Sequence of chain 40.C:
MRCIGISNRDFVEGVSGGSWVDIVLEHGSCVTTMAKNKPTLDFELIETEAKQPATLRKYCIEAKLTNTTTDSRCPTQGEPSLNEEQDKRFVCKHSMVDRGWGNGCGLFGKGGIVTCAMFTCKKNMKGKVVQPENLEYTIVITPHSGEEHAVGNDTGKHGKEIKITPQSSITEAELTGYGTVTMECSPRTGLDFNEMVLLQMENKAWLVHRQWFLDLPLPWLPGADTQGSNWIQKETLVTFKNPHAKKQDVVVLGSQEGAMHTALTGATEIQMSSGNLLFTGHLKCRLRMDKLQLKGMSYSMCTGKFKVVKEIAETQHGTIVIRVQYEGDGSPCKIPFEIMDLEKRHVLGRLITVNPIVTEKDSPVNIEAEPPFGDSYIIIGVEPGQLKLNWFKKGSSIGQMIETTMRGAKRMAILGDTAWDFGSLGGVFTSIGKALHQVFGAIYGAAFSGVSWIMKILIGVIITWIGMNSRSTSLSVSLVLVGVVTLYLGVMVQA

The protein below binds the small molecule below.
Small molecule (SMILES): CC(=O)N[C@@H]1[C@@H](O)[C@H](O)[C@@H](CO)O[C@H]1O

Binding-site contacts:
Ligand atom C8 contacts residue ARG89 of chain 40.C at 4.1 Å.
Ligand atom C1 contacts residue ASN67 of chain 40.C at 1.4 Å.
Ligand atom C7 contacts residue PHE90 of chain 40.C at 4.3 Å (hydrophobic).
Ligand atom C8 contacts residue PHE90 of chain 40.C at 3.6 Å (hydrophobic).
Ligand atom C7 contacts residue ASN67 of chain 40.C at 3.7 Å.
Ligand atom C8 contacts residue MET118 of chain 40.C at 4.0 Å (hydrophobic).
Ligand atom O7 contacts residue ASN67 of chain 40.C at 4.1 Å.
Ligand atom C4 contacts residue ASN67 of chain 40.C at 4.3 Å.
Ligand atom O6 contacts residue ASN67 of chain 40.C at 3.7 Å.
Ligand atom N2 contacts residue ASN67 of chain 40.C at 2.8 Å (h-bond).
Ligand atom C2 contacts residue ASN67 of chain 40.C at 2.4 Å.
Ligand atom C3 contacts residue ASN67 of chain 40.C at 3.8 Å.
Ligand atom O5 contacts residue ASN67 of chain 40.C at 2.5 Å (h-bond).
Ligand atom C5 contacts residue ASN67 of chain 40.C at 3.8 Å.